Sequence of chain 1.A:
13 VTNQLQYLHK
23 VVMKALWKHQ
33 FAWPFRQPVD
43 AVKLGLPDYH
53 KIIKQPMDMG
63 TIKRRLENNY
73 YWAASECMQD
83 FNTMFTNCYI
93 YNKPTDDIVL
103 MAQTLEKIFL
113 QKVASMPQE

Binding-site contacts:
Ligand atom C07 contacts residue ILE100 of chain 1.A at 3.8 Å (hydrophobic).
Ligand atom C1 contacts residue GLN39 of chain 1.A at 3.8 Å.
Ligand atom C18 contacts residue LEU46 of chain 1.A at 4.0 Å (hydrophobic).
Ligand atom C19 contacts residue LEU46 of chain 1.A at 4.0 Å (hydrophobic).
Ligand atom C2 contacts residue TRP35 of chain 1.A at 3.9 Å (hydrophobic).
Ligand atom C10 contacts residue ILE100 of chain 1.A at 4.1 Å (hydrophobic).
Ligand atom C21 contacts residue VAL41 of chain 1.A at 3.9 Å (hydrophobic).
Ligand atom C22 contacts residue LEU46 of chain 1.A at 3.7 Å (hydrophobic).
Ligand atom C22 contacts residue PRO36 of chain 1.A at 3.3 Å (hydrophobic).
Ligand atom C2 contacts residue LYS45 of chain 1.A at 3.3 Å.
Ligand atom C15 contacts residue ILE100 of chain 1.A at 3.9 Å (hydrophobic).
Ligand atom C16 contacts residue PHE37 of chain 1.A at 3.5 Å (hydrophobic).
Ligand atom C16 contacts residue PRO36 of chain 1.A at 4.1 Å (hydrophobic).
Ligand atom C16 contacts residue ILE100 of chain 1.A at 3.6 Å (hydrophobic).
Ligand atom C06 contacts residue ILE100 of chain 1.A at 4.2 Å (hydrophobic).
Ligand atom C21 contacts residue LEU46 of chain 1.A at 3.8 Å (hydrophobic).
Ligand atom C23 contacts residue LEU46 of chain 1.A at 3.8 Å (hydrophobic).
Ligand atom N3 contacts residue TRP35 of chain 1.A at 3.5 Å.
Ligand atom C24 contacts residue LEU46 of chain 1.A at 3.9 Å (hydrophobic).
Ligand atom C1 contacts residue LYS45 of chain 1.A at 4.0 Å.
Ligand atom N4 contacts residue TRP35 of chain 1.A at 3.6 Å.
Ligand atom C15 contacts residue VAL41 of chain 1.A at 4.2 Å (hydrophobic).
Ligand atom N3 contacts residue LEU46 of chain 1.A at 3.6 Å.
Ligand atom O17 contacts residue ASN94 of chain 1.A at 3.2 Å (h-bond).
Ligand atom C1 contacts residue TRP35 of chain 1.A at 4.0 Å (hydrophobic).
Ligand atom C06 contacts residue MET103 of chain 1.A at 4.1 Å (hydrophobic).
Ligand atom N4 contacts residue LYS45 of chain 1.A at 3.8 Å.
Ligand atom C15 contacts residue ASN94 of chain 1.A at 4.0 Å.
Ligand atom C12 contacts residue ASN94 of chain 1.A at 3.3 Å.
Ligand atom C24 contacts residue TRP35 of chain 1.A at 3.8 Å (hydrophobic).
Ligand atom C13 contacts residue ASN94 of chain 1.A at 3.6 Å.
Ligand atom C23 contacts residue PRO36 of chain 1.A at 4.1 Å (hydrophobic).
Ligand atom C11 contacts residue ASN94 of chain 1.A at 3.7 Å.
Ligand atom C21 contacts residue PRO36 of chain 1.A at 3.5 Å (hydrophobic).
Ligand atom C13 contacts residue TYR93 of chain 1.A at 3.9 Å (hydrophobic).
Ligand atom O17 contacts residue CYS90 of chain 1.A at 4.1 Å.
Ligand atom C06 contacts residue TRP35 of chain 1.A at 4.0 Å (hydrophobic).
Ligand atom C13 contacts residue LEU48 of chain 1.A at 3.5 Å (hydrophobic).
Ligand atom C20 contacts residue LEU46 of chain 1.A at 4.0 Å (hydrophobic).
Ligand atom N14 contacts residue ILE100 of chain 1.A at 4.1 Å.

The small molecule below binds the protein below.
Small molecule (SMILES): CC(=O)N1c2ccc(-c3cc[nH]n3)cc2[C@H](Nc2ccccc2Cl)C[C@@H]1C